Sequence of chain 2.A:
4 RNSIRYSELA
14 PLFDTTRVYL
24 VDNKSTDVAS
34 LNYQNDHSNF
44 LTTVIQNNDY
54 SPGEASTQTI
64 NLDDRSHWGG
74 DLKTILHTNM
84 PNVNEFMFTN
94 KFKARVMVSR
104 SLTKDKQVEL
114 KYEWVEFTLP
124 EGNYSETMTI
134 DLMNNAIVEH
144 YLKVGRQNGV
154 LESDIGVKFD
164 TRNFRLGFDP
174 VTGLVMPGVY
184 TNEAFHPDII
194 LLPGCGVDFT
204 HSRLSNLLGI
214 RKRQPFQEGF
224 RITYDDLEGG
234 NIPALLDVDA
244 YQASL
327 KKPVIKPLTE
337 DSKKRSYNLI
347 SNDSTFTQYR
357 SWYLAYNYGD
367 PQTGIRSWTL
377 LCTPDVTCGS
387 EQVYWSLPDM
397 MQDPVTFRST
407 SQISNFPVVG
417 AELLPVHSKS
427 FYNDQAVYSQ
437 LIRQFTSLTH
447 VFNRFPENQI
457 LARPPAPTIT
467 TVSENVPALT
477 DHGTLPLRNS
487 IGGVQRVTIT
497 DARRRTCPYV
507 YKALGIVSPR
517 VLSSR

The small molecule below binds the protein below.
Small molecule (SMILES): CCCCCCCCCCCC[N+](C)(C)CCCS(=O)(=O)O

Binding-site contacts:
Ligand atom C1 contacts residue TRP374 of chain 2.A at 3.6 Å (hydrophobic).
Ligand atom S1 contacts residue TRP374 of chain 2.A at 4.0 Å.
Ligand atom C7 contacts residue C151 of chain 2.D at 3.4 Å.
Ligand atom S1 contacts residue LYS215 of chain 2.A at 4.1 Å.
Ligand atom O2S contacts residue ARG224 of chain 2.A at 4.5 Å.
Ligand atom C8 contacts residue C151 of chain 2.D at 3.7 Å.
Ligand atom C12 contacts residue C151 of chain 2.D at 3.4 Å.
Ligand atom O1S contacts residue GLY222 of chain 2.A at 2.3 Å (h-bond).
Ligand atom C2 contacts residue TRP374 of chain 2.A at 4.1 Å (hydrophobic).
Ligand atom C3 contacts residue TRP374 of chain 2.A at 4.3 Å (hydrophobic).
Ligand atom C6 contacts residue C151 of chain 2.D at 4.2 Å.
Ligand atom C11 contacts residue C151 of chain 2.D at 3.5 Å.
Ligand atom O3S contacts residue GLY222 of chain 2.A at 2.9 Å (h-bond).
Ligand atom C10 contacts residue C151 of chain 2.D at 3.4 Å.
Ligand atom O1S contacts residue TRP374 of chain 2.A at 4.3 Å.
Ligand atom O1S contacts residue PHE223 of chain 2.A at 4.5 Å.
Ligand atom O3S contacts residue PHE223 of chain 2.A at 3.9 Å.
Ligand atom O3S contacts residue TRP374 of chain 2.A at 3.3 Å.
Ligand atom S1 contacts residue ARG224 of chain 2.A at 4.3 Å.
Ligand atom C9 contacts residue C151 of chain 2.D at 3.4 Å.
Ligand atom S1 contacts residue GLY222 of chain 2.A at 3.0 Å (h-bond).
Ligand atom C5 contacts residue C151 of chain 2.D at 4.0 Å.
Ligand atom O2S contacts residue GLY222 of chain 2.A at 3.3 Å (h-bond).
Ligand atom O3S contacts residue ARG224 of chain 2.A at 2.9 Å (salt-bridge).
Ligand atom O1S contacts residue LYS215 of chain 2.A at 2.7 Å (salt-bridge).
Ligand atom C13 contacts residue C151 of chain 2.D at 4.5 Å.
Ligand atom C16 contacts residue ASP229 of chain 2.A at 4.3 Å.